A small-molecule ligand and the protein it binds are described below.
Small molecule (SMILES): CC(=O)N[C@@H]1[C@@H](O)[C@H](O)[C@@H](CO)O[C@H]1O

Binding-site contacts:
Ligand atom C1 contacts residue ASN282 of chain 1.C at 1.4 Å.
Ligand atom N2 contacts residue ASN282 of chain 1.C at 2.9 Å (h-bond).
Ligand atom O5 contacts residue ASN282 of chain 1.C at 2.4 Å (h-bond).
Ligand atom C4 contacts residue ASN282 of chain 1.C at 4.2 Å.
Ligand atom O7 contacts residue ASN282 of chain 1.C at 4.4 Å.
Ligand atom C3 contacts residue ASN282 of chain 1.C at 3.8 Å.
Ligand atom C7 contacts residue ASN282 of chain 1.C at 3.9 Å.
Ligand atom C2 contacts residue ASN282 of chain 1.C at 2.5 Å.
Ligand atom O6 contacts residue LYS558 of chain 1.B at 4.1 Å.
Ligand atom C5 contacts residue ASN282 of chain 1.C at 3.7 Å.

Sequence of chain 1.B:
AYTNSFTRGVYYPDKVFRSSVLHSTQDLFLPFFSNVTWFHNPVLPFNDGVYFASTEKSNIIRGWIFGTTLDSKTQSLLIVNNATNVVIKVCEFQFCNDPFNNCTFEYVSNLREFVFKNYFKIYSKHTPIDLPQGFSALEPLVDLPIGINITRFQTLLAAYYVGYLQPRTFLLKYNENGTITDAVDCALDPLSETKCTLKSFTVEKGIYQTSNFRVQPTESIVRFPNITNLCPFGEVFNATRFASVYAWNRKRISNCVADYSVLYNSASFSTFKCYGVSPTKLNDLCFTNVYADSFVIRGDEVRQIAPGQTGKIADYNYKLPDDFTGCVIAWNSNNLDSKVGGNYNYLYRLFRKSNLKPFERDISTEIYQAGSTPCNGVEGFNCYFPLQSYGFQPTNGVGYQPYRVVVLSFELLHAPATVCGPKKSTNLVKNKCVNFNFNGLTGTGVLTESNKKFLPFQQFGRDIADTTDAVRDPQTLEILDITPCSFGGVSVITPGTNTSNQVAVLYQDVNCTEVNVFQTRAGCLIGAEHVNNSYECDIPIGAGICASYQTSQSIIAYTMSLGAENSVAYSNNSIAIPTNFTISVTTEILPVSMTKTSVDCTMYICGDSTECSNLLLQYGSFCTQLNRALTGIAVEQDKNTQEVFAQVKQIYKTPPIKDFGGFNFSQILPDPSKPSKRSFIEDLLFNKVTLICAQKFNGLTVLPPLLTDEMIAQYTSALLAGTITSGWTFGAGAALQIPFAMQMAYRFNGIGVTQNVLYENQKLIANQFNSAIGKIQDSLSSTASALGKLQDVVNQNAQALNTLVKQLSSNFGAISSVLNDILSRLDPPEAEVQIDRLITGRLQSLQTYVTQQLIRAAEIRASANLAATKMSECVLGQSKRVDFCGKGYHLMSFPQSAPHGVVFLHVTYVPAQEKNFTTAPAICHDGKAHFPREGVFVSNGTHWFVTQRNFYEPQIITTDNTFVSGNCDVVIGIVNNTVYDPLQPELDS

Sequence of chain 1.C:
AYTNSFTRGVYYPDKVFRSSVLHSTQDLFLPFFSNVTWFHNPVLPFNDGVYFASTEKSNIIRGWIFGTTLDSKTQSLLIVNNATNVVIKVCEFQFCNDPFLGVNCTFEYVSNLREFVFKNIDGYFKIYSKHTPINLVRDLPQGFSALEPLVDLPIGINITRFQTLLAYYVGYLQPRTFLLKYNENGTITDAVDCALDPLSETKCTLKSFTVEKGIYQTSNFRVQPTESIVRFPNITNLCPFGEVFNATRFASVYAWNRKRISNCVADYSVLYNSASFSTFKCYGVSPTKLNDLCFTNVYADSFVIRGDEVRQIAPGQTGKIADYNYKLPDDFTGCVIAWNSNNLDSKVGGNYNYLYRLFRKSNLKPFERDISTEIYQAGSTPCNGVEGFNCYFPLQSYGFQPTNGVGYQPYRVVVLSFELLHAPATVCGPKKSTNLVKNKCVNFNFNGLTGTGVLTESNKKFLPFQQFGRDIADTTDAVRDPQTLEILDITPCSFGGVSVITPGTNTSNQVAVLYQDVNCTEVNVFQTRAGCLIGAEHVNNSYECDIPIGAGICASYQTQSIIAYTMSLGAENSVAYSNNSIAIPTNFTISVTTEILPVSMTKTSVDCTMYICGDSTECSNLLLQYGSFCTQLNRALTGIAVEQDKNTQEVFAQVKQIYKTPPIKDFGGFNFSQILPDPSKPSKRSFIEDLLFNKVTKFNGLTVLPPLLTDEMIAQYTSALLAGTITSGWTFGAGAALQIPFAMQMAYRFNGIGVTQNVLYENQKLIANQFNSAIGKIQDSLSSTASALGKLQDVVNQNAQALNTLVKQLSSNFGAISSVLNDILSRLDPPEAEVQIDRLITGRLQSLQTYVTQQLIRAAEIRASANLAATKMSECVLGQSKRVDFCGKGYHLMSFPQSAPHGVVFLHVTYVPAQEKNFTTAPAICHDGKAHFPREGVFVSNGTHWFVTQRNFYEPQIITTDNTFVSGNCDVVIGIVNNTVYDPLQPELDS